Binding-site contacts:
Ligand atom C5' contacts residue LYS128 of chain 3.Q at 3.6 Å.
Ligand atom OP2 contacts residue ARG209 of chain 3.S at 3.0 Å (salt-bridge).
Ligand atom OP1 contacts residue ARG2 of chain 3.S at 3.1 Å.
Ligand atom O3' contacts residue ASP121 of chain 3.Q at 3.4 Å (salt-bridge).
Ligand atom OP1 contacts residue LYS128 of chain 3.Q at 2.8 Å (salt-bridge).
Ligand atom C2' contacts residue TYR211 of chain 3.S at 3.0 Å (hydrophobic).
Ligand atom N7 contacts residue PHE164 of chain 3.S at 3.6 Å.
Ligand atom C5 contacts residue ASP25 of chain 3.S at 3.4 Å.
Ligand atom C2 contacts residue TYR211 of chain 3.S at 3.6 Å (hydrophobic).
Ligand atom OP1 contacts residue ASP121 of chain 3.Q at 2.9 Å (salt-bridge).
Ligand atom C6 contacts residue CYS34 of chain 3.S at 3.5 Å (hydrophobic).
Ligand atom C5 contacts residue PHE164 of chain 3.S at 3.4 Å (hydrophobic).
Ligand atom C6 contacts residue PHE164 of chain 3.S at 3.5 Å (hydrophobic).
Ligand atom C4' contacts residue VAL125 of chain 3.Q at 3.6 Å (hydrophobic).
Ligand atom C5 contacts residue CYS34 of chain 3.S at 3.6 Å (hydrophobic).
Ligand atom C2' contacts residue CYS34 of chain 3.S at 3.6 Å (hydrophobic).
Ligand atom C2 contacts residue PHE164 of chain 3.S at 3.5 Å (hydrophobic).
Ligand atom OP2 contacts residue TYR211 of chain 3.S at 3.1 Å (h-bond).
Ligand atom N3 contacts residue ARG88 of chain 3.Q at 3.4 Å (salt-bridge).
Ligand atom O2 contacts residue TYR211 of chain 3.S at 3.0 Å.
Ligand atom C5' contacts residue ARG120 of chain 3.Q at 3.7 Å.
Ligand atom OP2 contacts residue LYS128 of chain 3.Q at 3.0 Å (salt-bridge).
Ligand atom N3 contacts residue PHE164 of chain 3.S at 3.6 Å.
Ligand atom C5 contacts residue TYR213 of chain 3.S at 3.7 Å (hydrophobic).
Ligand atom C6 contacts residue ASP25 of chain 3.S at 3.4 Å.
Ligand atom OP2 contacts residue ARG2 of chain 3.S at 3.2 Å (salt-bridge).
Ligand atom N4 contacts residue SER75 of chain 3.S at 3.3 Å (h-bond).
Ligand atom OP1 contacts residue ARG127 of chain 3.Q at 3.5 Å.
Ligand atom C3' contacts residue TYR211 of chain 3.S at 3.2 Å (hydrophobic).
Ligand atom O5' contacts residue ARG120 of chain 3.Q at 3.3 Å.
Ligand atom C4' contacts residue ARG90 of chain 3.Q at 3.7 Å.
Ligand atom N3 contacts residue TYR211 of chain 3.S at 3.6 Å.
Ligand atom C4 contacts residue PHE164 of chain 3.S at 3.5 Å (hydrophobic).
Ligand atom N6 contacts residue PHE164 of chain 3.S at 3.5 Å.
Ligand atom N1 contacts residue PHE164 of chain 3.S at 3.6 Å.
Ligand atom OP2 contacts residue TYR77 of chain 3.S at 2.6 Å (h-bond).
Ligand atom O4' contacts residue VAL125 of chain 3.Q at 3.7 Å.
Ligand atom OP1 contacts residue ARG120 of chain 3.Q at 2.8 Å (salt-bridge).
Ligand atom O3' contacts residue TYR211 of chain 3.S at 3.1 Å (h-bond).
Ligand atom O3' contacts residue ARG127 of chain 3.Q at 3.4 Å.

Sequence of chain 3.Q:
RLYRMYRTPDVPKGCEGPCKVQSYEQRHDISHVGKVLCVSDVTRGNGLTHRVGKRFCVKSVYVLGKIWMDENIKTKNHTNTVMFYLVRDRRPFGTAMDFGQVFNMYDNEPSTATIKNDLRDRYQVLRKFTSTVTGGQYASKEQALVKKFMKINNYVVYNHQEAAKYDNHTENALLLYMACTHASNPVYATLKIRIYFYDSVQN

Sequence of chain 3.S:
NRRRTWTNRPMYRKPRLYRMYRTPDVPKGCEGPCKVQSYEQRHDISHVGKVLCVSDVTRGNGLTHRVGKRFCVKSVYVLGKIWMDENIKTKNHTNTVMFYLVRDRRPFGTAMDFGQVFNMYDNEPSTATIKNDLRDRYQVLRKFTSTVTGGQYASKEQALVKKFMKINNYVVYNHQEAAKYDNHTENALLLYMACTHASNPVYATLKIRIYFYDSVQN

The protein below binds the small molecule below.
Small molecule (SMILES): Nc1ccn([C@H]2C[C@H](O[P](=O)(O)OC[C@H]3O[C@@H](n4ccc(N)nc4=O)C[C@@H]3O[P](=O)(O)OC[C@H]3O[C@@H](n4cnc5c(N)ncnc54)C[C@@H]3O)[C@@H](CO[P](=O)(O)O[C@H]3C[C@H](n4cnc5c(N)ncnc54)O[C@@H]3CO[P](=O)(O)O[C@H]3C[C@H](n4cnc5c(N)ncnc54)O[C@@H]3CO[P](=O)(O)O[C@H]3C[C@H](n4ccc(N)nc4=O)O[C@@H]3COP(=O)=O)O2)c(=O)n1